This small molecule binds to this protein.
Small molecule (SMILES): CN(C)CCOc1ccc2cncc(N3CC[C@]4(CN(S(=O)(=O)CC5(C#N)CC5)Cc5ccc(Cl)cc54)C3=O)c2c1

Binding-site contacts:
Ligand atom C8 contacts residue HIS163 of chain 1.B at 3.9 Å.
Ligand atom O2 contacts residue GLN189 of chain 1.B at 3.6 Å.
Ligand atom C6 contacts residue ASN142 of chain 1.B at 3.7 Å.
Ligand atom C11 contacts residue CYS145 of chain 1.B at 3.7 Å (hydrophobic).
Ligand atom CL contacts residue HIS41 of chain 1.B at 3.4 Å.
Ligand atom C6 contacts residue LEU141 of chain 1.B at 3.7 Å (hydrophobic).
Ligand atom C29 contacts residue ASN142 of chain 1.B at 3.9 Å.
Ligand atom O1 contacts residue GLN189 of chain 1.B at 3.6 Å.
Ligand atom CL contacts residue MET165 of chain 1.B at 3.9 Å.
Ligand atom C24 contacts residue GLU166 of chain 1.B at 3.3 Å.
Ligand atom C20 contacts residue MET165 of chain 1.B at 3.5 Å (hydrophobic).
Ligand atom C19 contacts residue MET165 of chain 1.B at 3.7 Å (hydrophobic).
Ligand atom C19 contacts residue MET49 of chain 1.B at 3.7 Å (hydrophobic).
Ligand atom C8 contacts residue PHE140 of chain 1.B at 3.6 Å (hydrophobic).
Ligand atom N4 contacts residue GLU166 of chain 1.B at 3.2 Å (salt-bridge).
Ligand atom C3 contacts residue ASN142 of chain 1.B at 3.8 Å.
Ligand atom C11 contacts residue ASN142 of chain 1.B at 3.8 Å.
Ligand atom C9 contacts residue CYS145 of chain 1.B at 3.9 Å (hydrophobic).
Ligand atom CL contacts residue ASP187 of chain 1.B at 3.4 Å.
Ligand atom C8 contacts residue GLU166 of chain 1.B at 3.7 Å.
Ligand atom C21 contacts residue MET49 of chain 1.B at 3.8 Å (hydrophobic).
Ligand atom N1 contacts residue HIS163 of chain 1.B at 2.8 Å (h-bond).
Ligand atom N1 contacts residue SER144 of chain 1.B at 3.7 Å.
Ligand atom C18 contacts residue MET49 of chain 1.B at 3.8 Å (hydrophobic).
Ligand atom O3 contacts residue GLU166 of chain 1.B at 3.0 Å (salt-bridge).
Ligand atom C17 contacts residue ARG188 of chain 1.B at 3.6 Å.
Ligand atom C6 contacts residue PHE140 of chain 1.B at 3.7 Å (hydrophobic).
Ligand atom C5 contacts residue ASN142 of chain 1.B at 3.9 Å.
Ligand atom C9 contacts residue HIS163 of chain 1.B at 3.4 Å.
Ligand atom C18 contacts residue ARG188 of chain 1.B at 3.6 Å.
Ligand atom C9 contacts residue GLU166 of chain 1.B at 3.6 Å.
Ligand atom C9 contacts residue MET165 of chain 1.B at 3.7 Å (hydrophobic).
Ligand atom C20 contacts residue MET49 of chain 1.B at 3.6 Å (hydrophobic).
Ligand atom C8 contacts residue LEU141 of chain 1.B at 3.8 Å (hydrophobic).
Ligand atom CL contacts residue HIS164 of chain 1.B at 3.7 Å.
Ligand atom O3 contacts residue MET165 of chain 1.B at 3.3 Å.
Ligand atom C26 contacts residue GLU166 of chain 1.B at 3.3 Å.
Ligand atom C20 contacts residue HIS164 of chain 1.B at 3.4 Å.
Ligand atom C6 contacts residue GLU166 of chain 1.B at 3.6 Å.
Ligand atom N1 contacts residue GLU166 of chain 1.B at 3.8 Å.

Sequence of chain 1.B:
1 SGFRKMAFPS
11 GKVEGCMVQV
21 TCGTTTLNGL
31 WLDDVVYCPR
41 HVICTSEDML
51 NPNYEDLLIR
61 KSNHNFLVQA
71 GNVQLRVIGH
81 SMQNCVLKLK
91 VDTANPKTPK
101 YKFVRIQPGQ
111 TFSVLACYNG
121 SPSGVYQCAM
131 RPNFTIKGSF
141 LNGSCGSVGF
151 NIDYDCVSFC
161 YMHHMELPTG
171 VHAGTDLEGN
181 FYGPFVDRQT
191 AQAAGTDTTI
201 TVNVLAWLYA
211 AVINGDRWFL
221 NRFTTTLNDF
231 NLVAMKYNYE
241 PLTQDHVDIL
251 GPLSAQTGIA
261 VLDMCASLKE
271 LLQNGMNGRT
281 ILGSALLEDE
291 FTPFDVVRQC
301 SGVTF

Sequence of chain 1.A:
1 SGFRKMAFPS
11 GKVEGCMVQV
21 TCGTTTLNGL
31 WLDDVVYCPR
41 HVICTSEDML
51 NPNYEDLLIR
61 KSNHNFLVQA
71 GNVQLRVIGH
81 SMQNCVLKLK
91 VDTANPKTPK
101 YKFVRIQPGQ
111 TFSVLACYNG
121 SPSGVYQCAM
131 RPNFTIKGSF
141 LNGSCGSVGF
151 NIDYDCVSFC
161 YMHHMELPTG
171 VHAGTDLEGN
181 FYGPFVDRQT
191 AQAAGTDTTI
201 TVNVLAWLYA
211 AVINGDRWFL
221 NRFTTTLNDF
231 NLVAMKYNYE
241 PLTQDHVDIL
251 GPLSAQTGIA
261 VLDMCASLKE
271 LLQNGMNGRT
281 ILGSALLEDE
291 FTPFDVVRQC